Sequence of chain 1.A:
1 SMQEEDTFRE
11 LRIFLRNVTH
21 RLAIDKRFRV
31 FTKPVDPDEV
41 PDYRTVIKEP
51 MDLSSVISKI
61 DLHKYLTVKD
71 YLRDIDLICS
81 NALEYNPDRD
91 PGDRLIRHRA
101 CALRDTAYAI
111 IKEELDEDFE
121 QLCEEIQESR

Binding-site contacts:
Ligand atom C01 contacts residue ILE96 of chain 1.A at 3.8 Å (hydrophobic).
Ligand atom O02 contacts residue VAL35 of chain 1.A at 3.5 Å.
Ligand atom C06 contacts residue TYR85 of chain 1.A at 3.8 Å (hydrophobic).
Ligand atom C01 contacts residue VAL30 of chain 1.A at 3.7 Å (hydrophobic).
Ligand atom C13 contacts residue VAL40 of chain 1.A at 3.8 Å (hydrophobic).
Ligand atom C13 contacts residue EDO1 of chain 1.G at 4.2 Å.
Ligand atom C03 contacts residue ASN86 of chain 1.A at 3.9 Å.
Ligand atom N05 contacts residue ILE96 of chain 1.A at 3.9 Å.
Ligand atom N05 contacts residue VAL35 of chain 1.A at 4.1 Å.
Ligand atom N15 contacts residue VAL40 of chain 1.A at 4.0 Å.
Ligand atom C13 contacts residue GLU39 of chain 1.A at 4.1 Å.
Ligand atom C12 contacts residue VAL30 of chain 1.A at 4.0 Å (hydrophobic).
Ligand atom O02 contacts residue EDO1 of chain 1.I at 4.0 Å.
Ligand atom C14 contacts residue VAL40 of chain 1.A at 3.9 Å (hydrophobic).
Ligand atom C14 contacts residue GLU39 of chain 1.A at 3.5 Å.
Ligand atom O04 contacts residue ILE96 of chain 1.A at 3.8 Å.
Ligand atom O02 contacts residue ILE96 of chain 1.A at 3.5 Å.
Ligand atom N15 contacts residue GLU39 of chain 1.A at 2.6 Å (salt-bridge).
Ligand atom C13 contacts residue EDO1 of chain 1.I at 3.5 Å.
Ligand atom C01 contacts residue VAL35 of chain 1.A at 3.9 Å (hydrophobic).
Ligand atom O02 contacts residue VAL30 of chain 1.A at 3.8 Å.
Ligand atom O04 contacts residue VAL35 of chain 1.A at 4.1 Å.
Ligand atom C07 contacts residue VAL40 of chain 1.A at 4.0 Å (hydrophobic).
Ligand atom C12 contacts residue EDO1 of chain 1.I at 3.5 Å.
Ligand atom N15 contacts residue EDO1 of chain 1.G at 3.6 Å.
Ligand atom C06 contacts residue ASN86 of chain 1.A at 4.0 Å.
Ligand atom O04 contacts residue TYR85 of chain 1.A at 4.3 Å.
Ligand atom C06 contacts residue VAL35 of chain 1.A at 4.2 Å (hydrophobic).
Ligand atom O04 contacts residue ASN86 of chain 1.A at 3.0 Å (h-bond).
Ligand atom C01 contacts residue PHE31 of chain 1.A at 3.8 Å (hydrophobic).
Ligand atom C16 contacts residue EDO1 of chain 1.G at 4.0 Å.
Ligand atom C12 contacts residue ILE96 of chain 1.A at 4.4 Å (hydrophobic).
Ligand atom C14 contacts residue EDO1 of chain 1.G at 4.0 Å.
Ligand atom C12 contacts residue VAL35 of chain 1.A at 4.2 Å (hydrophobic).
Ligand atom C03 contacts residue ILE96 of chain 1.A at 3.5 Å (hydrophobic).
Ligand atom C11 contacts residue EDO1 of chain 1.I at 4.1 Å.
Ligand atom O04 contacts residue TYR43 of chain 1.A at 4.0 Å.
Ligand atom C16 contacts residue GLU39 of chain 1.A at 3.5 Å.
Ligand atom C08 contacts residue ASN86 of chain 1.A at 4.0 Å.
Ligand atom C03 contacts residue VAL35 of chain 1.A at 3.7 Å (hydrophobic).

This small molecule binds to this protein.
Small molecule (SMILES): COC(=O)N1C[C@@H]2C[C@@H]3O[C@]2(Cc2[nH]cnc23)C1